This protein binds this small molecule.
Small molecule (SMILES): CCCC[Se]C[C@@H](O)C[Se]c1ccc(S(N)(=O)=O)cc1

Binding-site contacts:
Ligand atom C6 contacts residue ASP179 of chain 1.A at 2.9 Å.
Ligand atom SE1 contacts residue GLY182 of chain 1.A at 3.6 Å.
Ligand atom C1 contacts residue ASP179 of chain 1.A at 3.2 Å.
Ligand atom O contacts residue ASP179 of chain 1.A at 4.3 Å.
Ligand atom C6 contacts residue ARG181 of chain 1.A at 4.5 Å.
Ligand atom SE1 contacts residue ARG181 of chain 1.A at 4.0 Å.
Ligand atom C9 contacts residue ARG181 of chain 1.A at 4.0 Å.
Ligand atom C contacts residue ASP179 of chain 1.A at 3.6 Å.
Ligand atom C8 contacts residue ASP179 of chain 1.A at 4.4 Å.
Ligand atom C8 contacts residue ARG181 of chain 1.A at 3.7 Å.
Ligand atom C7 contacts residue ARG181 of chain 1.A at 4.1 Å.
Ligand atom C6 contacts residue GLY182 of chain 1.A at 4.3 Å.

Sequence of chain 1.A:
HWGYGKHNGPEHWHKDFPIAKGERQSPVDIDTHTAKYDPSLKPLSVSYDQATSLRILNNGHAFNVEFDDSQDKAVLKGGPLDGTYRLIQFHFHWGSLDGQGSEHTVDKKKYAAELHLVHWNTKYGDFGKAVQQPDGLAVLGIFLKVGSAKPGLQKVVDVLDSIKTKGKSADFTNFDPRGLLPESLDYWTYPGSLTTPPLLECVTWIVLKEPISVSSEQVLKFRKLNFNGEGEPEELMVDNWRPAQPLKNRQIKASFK